Binding-site contacts:
Ligand atom O4 contacts residue ASP232 of chain 42.C at 2.8 Å (salt-bridge).
Ligand atom O3 contacts residue PRO274 of chain 42.A at 3.9 Å.
Ligand atom C3 contacts residue ARG95 of chain 42.C at 3.9 Å.
Ligand atom C4 contacts residue ASP91 of chain 42.C at 3.3 Å.
Ligand atom C11 contacts residue ASP232 of chain 42.C at 3.8 Å.
Ligand atom O10 contacts residue ASN275 of chain 42.A at 2.9 Å (h-bond).
Ligand atom C11 contacts residue PRO231 of chain 42.C at 4.0 Å (hydrophobic).
Ligand atom C5 contacts residue PRO274 of chain 42.A at 3.9 Å (hydrophobic).
Ligand atom O1B contacts residue ARG104 of chain 42.C at 2.8 Å (salt-bridge).
Ligand atom C3 contacts residue PRO274 of chain 42.A at 3.8 Å (hydrophobic).
Ligand atom C4 contacts residue ARG104 of chain 42.C at 4.0 Å.
Ligand atom C3 contacts residue ASP232 of chain 42.C at 4.1 Å.
Ligand atom O6 contacts residue ASP91 of chain 42.C at 3.3 Å.
Ligand atom O4 contacts residue ARG95 of chain 42.C at 3.6 Å.
Ligand atom O4 contacts residue ASP91 of chain 42.C at 2.8 Å (salt-bridge).
Ligand atom C4 contacts residue ASN275 of chain 42.A at 3.8 Å.
Ligand atom N5 contacts residue PRO231 of chain 42.C at 2.9 Å (h-bond).
Ligand atom O4 contacts residue ASN275 of chain 42.A at 3.0 Å (h-bond).
Ligand atom C11 contacts residue GLY234 of chain 42.C at 3.9 Å.
Ligand atom C6 contacts residue PRO231 of chain 42.C at 4.0 Å (hydrophobic).
Ligand atom O7 contacts residue PRO274 of chain 42.A at 3.4 Å.
Ligand atom C1 contacts residue ARG104 of chain 42.C at 3.7 Å.
Ligand atom C3 contacts residue PRO274 of chain 42.A at 4.1 Å (hydrophobic).
Ligand atom C10 contacts residue PRO231 of chain 42.C at 3.9 Å (hydrophobic).
Ligand atom O4 contacts residue PRO231 of chain 42.C at 3.8 Å.
Ligand atom O7 contacts residue SER180 of chain 42.C at 3.7 Å.
Ligand atom C10 contacts residue ASN275 of chain 42.A at 3.2 Å.
Ligand atom C3 contacts residue ARG104 of chain 42.C at 3.9 Å.
Ligand atom O6 contacts residue PRO274 of chain 42.A at 3.7 Å.
Ligand atom C5 contacts residue ASN275 of chain 42.A at 3.5 Å.
Ligand atom C6 contacts residue ASP91 of chain 42.C at 3.9 Å.
Ligand atom C11 contacts residue ILE233 of chain 42.C at 3.8 Å (hydrophobic).
Ligand atom N5 contacts residue ASN275 of chain 42.A at 3.5 Å (h-bond).
Ligand atom C5 contacts residue PRO231 of chain 42.C at 3.6 Å (hydrophobic).
Ligand atom O3 contacts residue ASP91 of chain 42.C at 4.0 Å.
Ligand atom C4 contacts residue ASP232 of chain 42.C at 3.5 Å.
Ligand atom O3 contacts residue GLY282 of chain 42.A at 3.4 Å.
Ligand atom C4 contacts residue PRO231 of chain 42.C at 3.4 Å (hydrophobic).
Ligand atom O10 contacts residue ARG270 of chain 42.A at 4.0 Å.
Ligand atom C4 contacts residue PRO274 of chain 42.A at 4.0 Å (hydrophobic).

Sequence of chain 42.C:
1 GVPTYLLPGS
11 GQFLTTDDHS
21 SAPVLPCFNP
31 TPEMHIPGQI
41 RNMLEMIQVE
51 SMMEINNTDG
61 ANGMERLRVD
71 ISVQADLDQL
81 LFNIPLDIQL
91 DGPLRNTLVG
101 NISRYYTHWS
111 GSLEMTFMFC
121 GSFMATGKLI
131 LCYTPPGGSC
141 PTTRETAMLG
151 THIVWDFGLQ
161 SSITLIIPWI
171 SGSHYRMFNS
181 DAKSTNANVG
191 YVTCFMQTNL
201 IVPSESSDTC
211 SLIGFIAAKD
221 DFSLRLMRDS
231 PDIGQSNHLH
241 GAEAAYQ

This protein binds this small molecule.
Small molecule (SMILES): CC(=O)N[C@@H]1[C@@H](O)[C@H](O[C@@H]2O[C@H](CO[C@]3(C(=O)O)C[C@H](O)[C@@H](NC(C)=O)[C@H]([C@H](O)[C@H](O)CO)O3)[C@H](O)[C@H](O)[C@H]2O)[C@@H](CO)O[C@H]1O

Sequence of chain 42.A:
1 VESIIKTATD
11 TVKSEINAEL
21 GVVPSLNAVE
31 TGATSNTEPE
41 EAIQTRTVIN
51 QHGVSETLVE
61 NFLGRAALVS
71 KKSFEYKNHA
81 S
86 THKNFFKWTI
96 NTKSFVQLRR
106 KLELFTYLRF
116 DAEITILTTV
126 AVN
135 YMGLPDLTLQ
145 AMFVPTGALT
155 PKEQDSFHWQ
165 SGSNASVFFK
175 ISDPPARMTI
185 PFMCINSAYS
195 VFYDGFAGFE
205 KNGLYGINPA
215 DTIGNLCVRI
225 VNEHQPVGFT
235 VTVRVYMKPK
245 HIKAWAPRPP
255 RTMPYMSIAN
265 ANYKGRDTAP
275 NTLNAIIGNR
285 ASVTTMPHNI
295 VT